A protein and the small-molecule ligand that binds it are described below.
Small molecule (SMILES): CC(=O)N[C@H]1[C@H](O[C@H]2[C@H](O)[C@@H](NC(C)=O)CO[C@@H]2CO)O[C@H](CO)[C@@H](O)[C@@H]1O

Sequence of chain 1.A:
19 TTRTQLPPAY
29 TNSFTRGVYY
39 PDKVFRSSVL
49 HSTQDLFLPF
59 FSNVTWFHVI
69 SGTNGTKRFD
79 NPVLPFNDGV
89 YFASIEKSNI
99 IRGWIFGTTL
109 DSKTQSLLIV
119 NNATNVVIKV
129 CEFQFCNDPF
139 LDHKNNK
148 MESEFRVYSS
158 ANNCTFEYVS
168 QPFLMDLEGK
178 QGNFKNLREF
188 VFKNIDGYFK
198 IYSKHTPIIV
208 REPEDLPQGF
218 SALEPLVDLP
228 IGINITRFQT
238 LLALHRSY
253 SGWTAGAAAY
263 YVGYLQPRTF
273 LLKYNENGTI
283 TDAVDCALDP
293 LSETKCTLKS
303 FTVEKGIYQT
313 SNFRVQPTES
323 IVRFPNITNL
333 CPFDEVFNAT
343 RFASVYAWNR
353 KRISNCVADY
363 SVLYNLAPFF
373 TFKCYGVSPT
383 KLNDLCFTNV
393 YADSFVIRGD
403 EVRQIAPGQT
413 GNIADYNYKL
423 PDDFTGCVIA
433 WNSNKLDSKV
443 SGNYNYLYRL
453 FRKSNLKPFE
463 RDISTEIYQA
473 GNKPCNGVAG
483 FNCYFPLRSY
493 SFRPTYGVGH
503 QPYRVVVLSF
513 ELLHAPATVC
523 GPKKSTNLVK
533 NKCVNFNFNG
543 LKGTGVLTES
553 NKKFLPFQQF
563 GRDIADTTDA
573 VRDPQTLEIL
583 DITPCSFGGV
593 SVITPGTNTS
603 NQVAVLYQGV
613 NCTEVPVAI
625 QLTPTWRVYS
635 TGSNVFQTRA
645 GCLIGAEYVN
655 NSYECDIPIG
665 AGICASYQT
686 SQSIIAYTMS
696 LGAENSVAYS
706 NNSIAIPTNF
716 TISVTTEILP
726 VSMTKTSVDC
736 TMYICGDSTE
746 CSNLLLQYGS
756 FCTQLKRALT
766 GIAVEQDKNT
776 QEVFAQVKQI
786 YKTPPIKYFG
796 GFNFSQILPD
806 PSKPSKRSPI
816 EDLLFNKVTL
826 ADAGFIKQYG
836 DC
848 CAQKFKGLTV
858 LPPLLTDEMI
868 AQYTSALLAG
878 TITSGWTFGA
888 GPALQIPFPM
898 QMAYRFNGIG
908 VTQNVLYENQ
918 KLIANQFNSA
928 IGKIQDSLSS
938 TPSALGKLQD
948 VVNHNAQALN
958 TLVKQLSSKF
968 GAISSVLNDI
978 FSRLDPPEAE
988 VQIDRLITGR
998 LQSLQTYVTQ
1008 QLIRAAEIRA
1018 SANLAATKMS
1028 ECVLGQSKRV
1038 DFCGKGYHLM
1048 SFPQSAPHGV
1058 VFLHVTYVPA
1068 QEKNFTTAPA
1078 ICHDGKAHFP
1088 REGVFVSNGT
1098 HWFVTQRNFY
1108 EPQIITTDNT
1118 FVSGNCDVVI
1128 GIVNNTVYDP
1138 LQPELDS

Binding-site contacts:
Ligand atom C1 contacts residue SER800 of chain 1.A at 4.0 Å.
Ligand atom C5 contacts residue ASN798 of chain 1.A at 3.3 Å.
Ligand atom C6 contacts residue GLN801 of chain 1.A at 3.5 Å.
Ligand atom C1 contacts residue ASN798 of chain 1.A at 1.4 Å.
Ligand atom C2 contacts residue ASN798 of chain 1.A at 2.8 Å.
Ligand atom O5 contacts residue SER800 of chain 1.A at 3.5 Å (h-bond).
Ligand atom C8 contacts residue ASN798 of chain 1.A at 3.8 Å.
Ligand atom C6 contacts residue SER800 of chain 1.A at 3.7 Å.
Ligand atom C6 contacts residue ASN798 of chain 1.A at 4.0 Å.
Ligand atom O5 contacts residue ASN798 of chain 1.A at 2.2 Å (h-bond).
Ligand atom C4 contacts residue ASN798 of chain 1.A at 4.2 Å.
Ligand atom N2 contacts residue ASN798 of chain 1.A at 3.3 Å (h-bond).
Ligand atom O6 contacts residue ASN798 of chain 1.A at 4.1 Å.
Ligand atom O6 contacts residue GLN801 of chain 1.A at 4.0 Å.
Ligand atom C5 contacts residue SER800 of chain 1.A at 3.8 Å.
Ligand atom C3 contacts residue ASN798 of chain 1.A at 3.9 Å.
Ligand atom C7 contacts residue ASN798 of chain 1.A at 3.8 Å.